Binding-site contacts:
Ligand atom O7 contacts residue THR618 of chain 1.C at 2.5 Å (h-bond).
Ligand atom C4 contacts residue ASN616 of chain 1.C at 4.2 Å.
Ligand atom O7 contacts residue ASN616 of chain 1.C at 3.0 Å.
Ligand atom C7 contacts residue ASN616 of chain 1.C at 3.2 Å.
Ligand atom C8 contacts residue ASN616 of chain 1.C at 4.3 Å.
Ligand atom C8 contacts residue THR618 of chain 1.C at 4.0 Å.
Ligand atom O5 contacts residue ASN616 of chain 1.C at 2.4 Å (h-bond).
Ligand atom C5 contacts residue ASN616 of chain 1.C at 3.6 Å.
Ligand atom C2 contacts residue ASN616 of chain 1.C at 2.5 Å.
Ligand atom N2 contacts residue ASN616 of chain 1.C at 2.9 Å (h-bond).
Ligand atom C7 contacts residue THR618 of chain 1.C at 3.6 Å.
Ligand atom O7 contacts residue GLU619 of chain 1.C at 4.5 Å.
Ligand atom C1 contacts residue ASN616 of chain 1.C at 1.4 Å.
Ligand atom C3 contacts residue ASN616 of chain 1.C at 3.8 Å.

Sequence of chain 1.C:
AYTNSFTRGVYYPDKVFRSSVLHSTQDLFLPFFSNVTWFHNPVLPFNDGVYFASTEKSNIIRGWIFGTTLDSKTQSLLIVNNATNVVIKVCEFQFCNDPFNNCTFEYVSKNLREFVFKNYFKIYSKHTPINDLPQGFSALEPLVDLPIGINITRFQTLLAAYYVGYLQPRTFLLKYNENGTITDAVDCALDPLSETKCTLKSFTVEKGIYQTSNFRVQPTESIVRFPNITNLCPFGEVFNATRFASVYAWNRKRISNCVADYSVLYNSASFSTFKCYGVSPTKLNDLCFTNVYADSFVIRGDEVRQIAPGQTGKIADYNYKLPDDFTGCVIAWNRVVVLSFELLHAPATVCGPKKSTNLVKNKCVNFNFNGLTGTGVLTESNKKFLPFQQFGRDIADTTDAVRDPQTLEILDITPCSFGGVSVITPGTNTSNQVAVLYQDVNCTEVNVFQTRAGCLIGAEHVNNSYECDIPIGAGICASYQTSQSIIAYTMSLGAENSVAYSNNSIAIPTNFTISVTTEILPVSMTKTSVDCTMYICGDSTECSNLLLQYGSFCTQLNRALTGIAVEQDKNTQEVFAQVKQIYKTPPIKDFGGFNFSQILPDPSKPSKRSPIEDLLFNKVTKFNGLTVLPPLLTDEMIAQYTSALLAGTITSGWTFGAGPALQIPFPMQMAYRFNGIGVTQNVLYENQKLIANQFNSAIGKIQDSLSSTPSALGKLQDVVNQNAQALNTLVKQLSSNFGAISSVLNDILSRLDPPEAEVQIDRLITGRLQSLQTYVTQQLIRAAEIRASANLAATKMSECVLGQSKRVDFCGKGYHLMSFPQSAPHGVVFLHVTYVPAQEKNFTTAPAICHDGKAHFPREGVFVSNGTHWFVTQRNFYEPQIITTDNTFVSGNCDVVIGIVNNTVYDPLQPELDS

A protein and the small-molecule ligand that binds it are described below.
Small molecule (SMILES): CC(=O)N[C@@H]1[C@@H](O)[C@H](O)[C@@H](CO)O[C@H]1O